A small-molecule ligand and the protein it binds are described below.
Small molecule (SMILES): CC(=O)N[C@H]1[C@H](O[C@H]2[C@H](O)[C@@H](NC(C)=O)CO[C@@H]2CO)O[C@H](CO)[C@@H](O[C@@H]2O[C@H](CO)[C@@H](O)[C@H](O)[C@@H]2O)[C@@H]1O

Sequence of chain 1.A:
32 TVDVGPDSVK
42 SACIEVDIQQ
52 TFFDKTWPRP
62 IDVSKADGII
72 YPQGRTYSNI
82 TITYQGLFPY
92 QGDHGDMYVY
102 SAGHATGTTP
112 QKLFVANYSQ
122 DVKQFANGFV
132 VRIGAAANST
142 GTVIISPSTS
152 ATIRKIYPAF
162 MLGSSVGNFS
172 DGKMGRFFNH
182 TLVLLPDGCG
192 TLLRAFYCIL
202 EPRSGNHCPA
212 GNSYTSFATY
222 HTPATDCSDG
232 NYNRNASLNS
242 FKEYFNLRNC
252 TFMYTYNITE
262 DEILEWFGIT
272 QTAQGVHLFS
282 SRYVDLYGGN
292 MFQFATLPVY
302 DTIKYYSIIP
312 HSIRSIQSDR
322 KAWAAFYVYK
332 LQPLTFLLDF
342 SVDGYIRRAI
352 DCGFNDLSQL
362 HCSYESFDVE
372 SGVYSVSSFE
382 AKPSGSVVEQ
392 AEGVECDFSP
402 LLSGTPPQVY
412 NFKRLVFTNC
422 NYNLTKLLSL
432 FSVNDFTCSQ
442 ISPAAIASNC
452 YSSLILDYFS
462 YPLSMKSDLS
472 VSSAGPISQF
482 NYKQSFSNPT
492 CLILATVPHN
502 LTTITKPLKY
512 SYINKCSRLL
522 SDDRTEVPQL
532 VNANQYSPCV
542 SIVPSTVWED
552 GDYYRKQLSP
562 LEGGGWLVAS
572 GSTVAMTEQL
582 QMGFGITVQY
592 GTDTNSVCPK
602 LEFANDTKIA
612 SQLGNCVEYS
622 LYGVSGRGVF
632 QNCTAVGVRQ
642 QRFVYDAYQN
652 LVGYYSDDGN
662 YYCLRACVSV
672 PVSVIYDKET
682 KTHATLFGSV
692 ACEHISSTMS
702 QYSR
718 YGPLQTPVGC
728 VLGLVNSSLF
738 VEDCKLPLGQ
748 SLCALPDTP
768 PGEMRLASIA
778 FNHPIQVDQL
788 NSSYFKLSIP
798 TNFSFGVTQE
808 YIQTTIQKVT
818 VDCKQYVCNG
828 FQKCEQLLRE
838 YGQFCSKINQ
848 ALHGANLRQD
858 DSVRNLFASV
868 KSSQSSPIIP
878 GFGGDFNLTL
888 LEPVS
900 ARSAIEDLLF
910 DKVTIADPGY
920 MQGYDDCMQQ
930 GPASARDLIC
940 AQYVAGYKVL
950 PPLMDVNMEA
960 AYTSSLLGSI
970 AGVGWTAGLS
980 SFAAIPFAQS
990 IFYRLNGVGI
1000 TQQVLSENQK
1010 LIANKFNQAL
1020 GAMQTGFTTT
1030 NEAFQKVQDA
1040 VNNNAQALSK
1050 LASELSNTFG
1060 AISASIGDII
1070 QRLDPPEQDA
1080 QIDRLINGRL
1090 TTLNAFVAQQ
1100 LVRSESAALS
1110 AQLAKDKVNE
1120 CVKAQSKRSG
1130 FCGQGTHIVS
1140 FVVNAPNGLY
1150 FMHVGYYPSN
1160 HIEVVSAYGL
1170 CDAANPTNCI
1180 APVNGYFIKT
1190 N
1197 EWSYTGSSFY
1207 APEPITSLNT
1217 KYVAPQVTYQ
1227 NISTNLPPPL

Binding-site contacts:
Ligand atom O6 contacts residue GLN51 of chain 1.A at 4.3 Å.
Ligand atom C8 contacts residue ASP122 of chain 1.A at 4.4 Å.
Ligand atom C1 contacts residue ASN118 of chain 1.A at 1.5 Å.
Ligand atom C7 contacts residue ASN118 of chain 1.A at 3.6 Å.
Ligand atom C3 contacts residue ASN118 of chain 1.A at 3.7 Å.
Ligand atom C2 contacts residue ASN118 of chain 1.A at 2.5 Å.
Ligand atom O5 contacts residue GLN51 of chain 1.A at 3.9 Å.
Ligand atom C8 contacts residue GLN121 of chain 1.A at 3.5 Å.
Ligand atom C6 contacts residue GLN51 of chain 1.A at 4.2 Å.
Ligand atom O7 contacts residue ASN118 of chain 1.A at 4.0 Å.
Ligand atom C6 contacts residue ASP55 of chain 1.A at 4.2 Å.
Ligand atom N2 contacts residue ASN118 of chain 1.A at 2.8 Å (h-bond).
Ligand atom C4 contacts residue ASN118 of chain 1.A at 4.3 Å.
Ligand atom O5 contacts residue ASN118 of chain 1.A at 2.4 Å (h-bond).
Ligand atom C5 contacts residue ASN118 of chain 1.A at 3.7 Å.